This small molecule binds to this protein.
Small molecule (SMILES): CC(=O)N[C@@H]1[C@@H](O)[C@H](O)[C@@H](CO)O[C@H]1O

Binding-site contacts:
Ligand atom N2 contacts residue THR201 of chain 1.C at 4.4 Å.
Ligand atom O7 contacts residue ASN203 of chain 1.C at 4.3 Å.
Ligand atom C8 contacts residue THR201 of chain 1.C at 4.5 Å.
Ligand atom N2 contacts residue ASN203 of chain 1.C at 3.0 Å (h-bond).
Ligand atom C7 contacts residue LYS202 of chain 1.C at 4.3 Å.
Ligand atom O3 contacts residue THR201 of chain 1.C at 4.4 Å.
Ligand atom C2 contacts residue ASN203 of chain 1.C at 2.6 Å.
Ligand atom C1 contacts residue ASN203 of chain 1.C at 1.5 Å.
Ligand atom C5 contacts residue ASN203 of chain 1.C at 3.7 Å.
Ligand atom C4 contacts residue ASN203 of chain 1.C at 4.3 Å.
Ligand atom O7 contacts residue LYS202 of chain 1.C at 3.7 Å.
Ligand atom O5 contacts residue ASN203 of chain 1.C at 2.4 Å (h-bond).
Ligand atom C3 contacts residue ASN203 of chain 1.C at 3.9 Å.
Ligand atom C7 contacts residue ASN203 of chain 1.C at 4.0 Å.
Ligand atom O7 contacts residue THR201 of chain 1.C at 2.4 Å (h-bond).
Ligand atom C2 contacts residue THR201 of chain 1.C at 4.4 Å.
Ligand atom C7 contacts residue THR201 of chain 1.C at 3.5 Å.

Sequence of chain 1.C:
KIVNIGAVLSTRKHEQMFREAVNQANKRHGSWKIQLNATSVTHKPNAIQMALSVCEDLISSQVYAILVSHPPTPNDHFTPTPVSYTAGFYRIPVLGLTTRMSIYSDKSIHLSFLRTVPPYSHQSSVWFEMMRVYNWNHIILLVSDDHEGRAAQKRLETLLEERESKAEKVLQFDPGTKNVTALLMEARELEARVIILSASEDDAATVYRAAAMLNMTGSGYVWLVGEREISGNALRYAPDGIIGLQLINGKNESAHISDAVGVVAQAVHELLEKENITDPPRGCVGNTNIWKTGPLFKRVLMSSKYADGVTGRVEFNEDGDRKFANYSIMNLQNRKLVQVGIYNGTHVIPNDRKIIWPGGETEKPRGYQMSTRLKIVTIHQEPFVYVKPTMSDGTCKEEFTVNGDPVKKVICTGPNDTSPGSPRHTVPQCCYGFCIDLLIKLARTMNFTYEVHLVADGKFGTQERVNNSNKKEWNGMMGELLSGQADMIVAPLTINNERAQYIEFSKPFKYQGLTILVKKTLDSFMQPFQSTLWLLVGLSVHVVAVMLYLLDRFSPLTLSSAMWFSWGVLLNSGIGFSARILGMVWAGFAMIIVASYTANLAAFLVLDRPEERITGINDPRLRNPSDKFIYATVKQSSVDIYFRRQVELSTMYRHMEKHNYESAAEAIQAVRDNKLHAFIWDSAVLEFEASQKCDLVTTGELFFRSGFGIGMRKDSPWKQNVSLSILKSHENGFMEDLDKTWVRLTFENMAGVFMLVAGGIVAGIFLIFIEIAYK